Sequence of chain 1.A:
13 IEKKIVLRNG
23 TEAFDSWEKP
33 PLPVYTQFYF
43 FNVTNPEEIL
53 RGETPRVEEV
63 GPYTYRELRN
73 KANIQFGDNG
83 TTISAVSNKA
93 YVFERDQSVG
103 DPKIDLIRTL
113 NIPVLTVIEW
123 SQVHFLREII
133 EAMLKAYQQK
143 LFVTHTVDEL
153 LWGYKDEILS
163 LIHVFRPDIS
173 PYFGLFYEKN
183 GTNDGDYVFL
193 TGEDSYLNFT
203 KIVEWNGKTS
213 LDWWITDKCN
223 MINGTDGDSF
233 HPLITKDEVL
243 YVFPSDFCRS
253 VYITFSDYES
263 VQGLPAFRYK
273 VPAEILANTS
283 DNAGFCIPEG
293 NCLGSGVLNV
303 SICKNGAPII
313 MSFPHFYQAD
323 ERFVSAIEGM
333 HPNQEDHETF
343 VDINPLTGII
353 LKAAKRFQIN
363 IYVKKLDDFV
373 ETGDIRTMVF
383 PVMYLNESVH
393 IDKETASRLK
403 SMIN

A small-molecule ligand and the protein it binds are described below.
Small molecule (SMILES): CC(=O)N[C@H]1[C@H](O[C@H]2[C@H](O)[C@@H](NC(C)=O)CO[C@@H]2CO)O[C@H](CO)[C@@H](O[C@@H]2O[C@H](CO[C@H]3O[C@H](CO)[C@@H](O)[C@H](O[C@H]4O[C@H](CO)[C@@H](O)[C@H](O)[C@@H]4O)[C@@H]3O)[C@@H](O)[C@H](O[C@H]3O[C@H](CO)[C@@H](O)[C@H](O)[C@@H]3O)[C@@H]2O)[C@@H]1O

Binding-site contacts:
Ligand atom C7 contacts residue TYR93 of chain 1.A at 3.7 Å (hydrophobic).
Ligand atom O7 contacts residue ASN182 of chain 1.A at 3.0 Å (h-bond).
Ligand atom C1 contacts residue ALA92 of chain 1.A at 4.3 Å (hydrophobic).
Ligand atom C8 contacts residue TRP154 of chain 1.A at 3.5 Å (hydrophobic).
Ligand atom C4 contacts residue ASN182 of chain 1.A at 4.2 Å.
Ligand atom C7 contacts residue ASN182 of chain 1.A at 3.1 Å.
Ligand atom C2 contacts residue ASN182 of chain 1.A at 2.5 Å.
Ligand atom C8 contacts residue TYR67 of chain 1.A at 4.1 Å (hydrophobic).
Ligand atom C7 contacts residue VAL94 of chain 1.A at 4.2 Å (hydrophobic).
Ligand atom C8 contacts residue TYR93 of chain 1.A at 3.8 Å (hydrophobic).
Ligand atom C3 contacts residue TYR93 of chain 1.A at 3.4 Å (hydrophobic).
Ligand atom C2 contacts residue TYR93 of chain 1.A at 3.4 Å (hydrophobic).
Ligand atom O3 contacts residue TYR93 of chain 1.A at 4.1 Å.
Ligand atom C3 contacts residue ASN182 of chain 1.A at 3.8 Å.
Ligand atom C8 contacts residue ASN182 of chain 1.A at 4.3 Å.
Ligand atom C5 contacts residue ALA92 of chain 1.A at 4.3 Å (hydrophobic).
Ligand atom O4 contacts residue VAL94 of chain 1.A at 4.2 Å.
Ligand atom C1 contacts residue TYR93 of chain 1.A at 3.6 Å (hydrophobic).
Ligand atom C5 contacts residue ASN182 of chain 1.A at 3.6 Å.
Ligand atom C1 contacts residue ASN182 of chain 1.A at 1.4 Å.
Ligand atom C8 contacts residue LEU70 of chain 1.A at 4.0 Å (hydrophobic).
Ligand atom O5 contacts residue ALA92 of chain 1.A at 4.2 Å.
Ligand atom O7 contacts residue VAL94 of chain 1.A at 3.5 Å.
Ligand atom N2 contacts residue ASN182 of chain 1.A at 2.9 Å (h-bond).
Ligand atom N2 contacts residue TYR93 of chain 1.A at 2.7 Å (h-bond).
Ligand atom O5 contacts residue ASN182 of chain 1.A at 2.4 Å (h-bond).